Binding-site contacts:
Ligand atom N15 contacts residue CYS109 of chain 1.A at 3.9 Å.
Ligand atom C7 contacts residue HIS87 of chain 1.A at 3.4 Å.
Ligand atom C24 contacts residue TYR43 of chain 1.A at 4.1 Å (hydrophobic).
Ligand atom O16 contacts residue GLY106 of chain 1.A at 2.8 Å (h-bond).
Ligand atom N22 contacts residue HIS87 of chain 1.A at 4.0 Å.
Ligand atom C1 contacts residue CYS109 of chain 1.A at 1.8 Å (hydrophobic).
Ligand atom C17 contacts residue VAL113 of chain 1.A at 3.8 Å (hydrophobic).
Ligand atom C6 contacts residue LYS89 of chain 1.A at 3.6 Å.
Ligand atom N15 contacts residue LYS108 of chain 1.A at 3.4 Å.
Ligand atom C21 contacts residue HIS87 of chain 1.A at 4.1 Å.
Ligand atom N22 contacts residue HIS112 of chain 1.A at 3.7 Å.
Ligand atom C18 contacts residue CYS109 of chain 1.A at 4.1 Å (hydrophobic).
Ligand atom C23 contacts residue TYR43 of chain 1.A at 3.2 Å (hydrophobic).
Ligand atom N11 contacts residue CYS109 of chain 1.A at 3.3 Å (h-bond).
Ligand atom C21 contacts residue HIS112 of chain 1.A at 3.3 Å.
Ligand atom C25 contacts residue HIS87 of chain 1.A at 4.2 Å.
Ligand atom C2 contacts residue CYS109 of chain 1.A at 2.7 Å (hydrophobic).
Ligand atom C3 contacts residue CYS109 of chain 1.A at 3.5 Å (hydrophobic).
Ligand atom C18 contacts residue LYS89 of chain 1.A at 3.8 Å.
Ligand atom C17 contacts residue MET105 of chain 1.A at 3.8 Å (hydrophobic).
Ligand atom C2 contacts residue GLY106 of chain 1.A at 4.0 Å.
Ligand atom C8 contacts residue HIS87 of chain 1.A at 4.2 Å.
Ligand atom C14 contacts residue LYS108 of chain 1.A at 4.0 Å.
Ligand atom C20 contacts residue HIS112 of chain 1.A at 4.2 Å.
Ligand atom C3 contacts residue MET105 of chain 1.A at 4.2 Å (hydrophobic).
Ligand atom O16 contacts residue MET105 of chain 1.A at 3.3 Å.
Ligand atom C6 contacts residue VAL90 of chain 1.A at 4.0 Å (hydrophobic).
Ligand atom N15 contacts residue GLY106 of chain 1.A at 3.0 Å.
Ligand atom C10 contacts residue CYS109 of chain 1.A at 2.8 Å (hydrophobic).
Ligand atom C8 contacts residue CYS109 of chain 1.A at 4.0 Å (hydrophobic).
Ligand atom C14 contacts residue GLY106 of chain 1.A at 3.4 Å.
Ligand atom C14 contacts residue CYS109 of chain 1.A at 3.2 Å (hydrophobic).
Ligand atom N22 contacts residue TYR43 of chain 1.A at 3.8 Å.
Ligand atom C17 contacts residue CYS109 of chain 1.A at 4.2 Å (hydrophobic).
Ligand atom C9 contacts residue CYS109 of chain 1.A at 3.1 Å (hydrophobic).
Ligand atom C3 contacts residue GLY106 of chain 1.A at 3.8 Å.
Ligand atom C6 contacts residue HIS87 of chain 1.A at 3.9 Å.
Ligand atom C7 contacts residue VAL90 of chain 1.A at 3.6 Å (hydrophobic).
Ligand atom C5 contacts residue CYS109 of chain 1.A at 3.4 Å (hydrophobic).
Ligand atom C4 contacts residue CYS109 of chain 1.A at 3.9 Å (hydrophobic).

This protein binds this small molecule.
Small molecule (SMILES): C[C@@H]1C(O)=C(C#N)C[C@]2(C)c3nn(C)c(-c4cccnc4)c3CC[C@@H]12

Sequence of chain 1.A:
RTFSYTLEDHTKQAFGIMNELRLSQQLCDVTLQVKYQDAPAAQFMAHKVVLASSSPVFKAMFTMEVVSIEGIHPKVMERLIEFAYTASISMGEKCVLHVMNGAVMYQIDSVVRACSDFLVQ